Binding-site contacts:
Ligand atom C2 contacts residue GLY237 of chain 1.A at 4.0 Å.
Ligand atom C3 contacts residue GLY237 of chain 1.A at 4.0 Å.
Ligand atom CL contacts residue GLY139 of chain 1.A at 3.5 Å.
Ligand atom CL contacts residue GLY237 of chain 1.A at 4.4 Å.
Ligand atom C6 contacts residue TYR238 of chain 1.A at 3.6 Å (hydrophobic).
Ligand atom C4 contacts residue ALA236 of chain 1.A at 3.7 Å (hydrophobic).
Ligand atom C4 contacts residue GLY139 of chain 1.A at 4.4 Å.
Ligand atom CL contacts residue ALA236 of chain 1.A at 3.6 Å.
Ligand atom C3 contacts residue ALA236 of chain 1.A at 4.4 Å (hydrophobic).
Ligand atom C5 contacts residue ALA236 of chain 1.A at 3.9 Å (hydrophobic).
Ligand atom C1 contacts residue TYR238 of chain 1.A at 3.8 Å (hydrophobic).
Ligand atom C2 contacts residue TYR238 of chain 1.A at 4.3 Å (hydrophobic).
Ligand atom C5 contacts residue TYR238 of chain 1.A at 4.0 Å (hydrophobic).
Ligand atom C4 contacts residue GLY237 of chain 1.A at 4.3 Å.
Ligand atom C3 contacts residue GLY139 of chain 1.A at 4.1 Å.
Ligand atom CL contacts residue ARG140 of chain 1.A at 3.9 Å.

This small molecule binds to this protein.
Small molecule (SMILES): COc1ccc(Cl)cc1C[NH3+]

Sequence of chain 1.A:
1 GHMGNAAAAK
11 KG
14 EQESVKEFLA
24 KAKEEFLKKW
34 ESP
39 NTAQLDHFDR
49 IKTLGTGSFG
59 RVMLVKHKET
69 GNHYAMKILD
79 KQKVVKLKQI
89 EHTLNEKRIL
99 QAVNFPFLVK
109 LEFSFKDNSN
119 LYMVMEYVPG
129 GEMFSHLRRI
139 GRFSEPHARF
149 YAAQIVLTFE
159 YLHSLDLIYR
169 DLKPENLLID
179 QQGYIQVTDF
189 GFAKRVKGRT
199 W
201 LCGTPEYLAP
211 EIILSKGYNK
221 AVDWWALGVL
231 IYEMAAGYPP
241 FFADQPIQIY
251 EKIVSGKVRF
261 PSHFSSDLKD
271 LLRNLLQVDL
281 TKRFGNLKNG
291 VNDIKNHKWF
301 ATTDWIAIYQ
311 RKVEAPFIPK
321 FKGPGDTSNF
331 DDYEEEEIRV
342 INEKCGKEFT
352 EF